Binding-site contacts:
Ligand atom O contacts residue ARG56 of chain 1.SA at 3.8 Å.
Ligand atom CE1 contacts residue VAL33 of chain 1.SA at 3.4 Å (hydrophobic).
Ligand atom CN1 contacts residue ARG56 of chain 1.SA at 4.1 Å.
Ligand atom CZ contacts residue VAL79 of chain 1.SA at 3.6 Å (hydrophobic).
Ligand atom CE2 contacts residue ARG31 of chain 1.SA at 3.8 Å.
Ligand atom CO contacts residue ARG31 of chain 1.SA at 3.2 Å.
Ligand atom CA contacts residue ARG56 of chain 1.SA at 3.9 Å.
Ligand atom CD2 contacts residue VAL33 of chain 1.SA at 3.5 Å (hydrophobic).
Ligand atom CD1 contacts residue ARG56 of chain 1.SA at 3.5 Å.
Ligand atom CA contacts residue ARG56 of chain 1.SA at 3.7 Å.
Ligand atom CN2 contacts residue ARG56 of chain 1.SA at 4.1 Å.
Ligand atom CE1 contacts residue GLY32 of chain 1.SA at 4.0 Å.
Ligand atom OH contacts residue VAL79 of chain 1.SA at 3.2 Å.
Ligand atom CE contacts residue HIS77 of chain 1.SA at 3.0 Å.
Ligand atom CB contacts residue ARG56 of chain 1.SA at 3.8 Å.
Ligand atom CE1 contacts residue VAL79 of chain 1.SA at 3.6 Å (hydrophobic).
Ligand atom CD2 contacts residue THR58 of chain 1.SA at 4.0 Å.
Ligand atom CB contacts residue LEU57 of chain 1.SA at 3.4 Å (hydrophobic).
Ligand atom C contacts residue ARG56 of chain 1.SA at 3.5 Å.
Ligand atom CE2 contacts residue VAL33 of chain 1.SA at 4.0 Å (hydrophobic).
Ligand atom CZ contacts residue ARG31 of chain 1.SA at 3.8 Å.
Ligand atom CE2 contacts residue VAL79 of chain 1.SA at 4.1 Å (hydrophobic).
Ligand atom CD2 contacts residue HIS77 of chain 1.SA at 3.6 Å.
Ligand atom O contacts residue ARG56 of chain 1.SA at 4.0 Å.
Ligand atom CG contacts residue LEU57 of chain 1.SA at 4.1 Å (hydrophobic).
Ligand atom O contacts residue GLY60 of chain 1.SA at 3.4 Å.
Ligand atom CG1 contacts residue HIS77 of chain 1.SA at 4.1 Å.
Ligand atom OH contacts residue ARG31 of chain 1.SA at 3.2 Å (salt-bridge).
Ligand atom OG1 contacts residue ARG56 of chain 1.SA at 3.2 Å.
Ligand atom CD1 contacts residue HIS77 of chain 1.SA at 3.4 Å.
Ligand atom CD contacts residue HIS77 of chain 1.SA at 3.6 Å.
Ligand atom CE2 contacts residue ARG31 of chain 1.SA at 3.9 Å.
Ligand atom CG2 contacts residue HIS77 of chain 1.SA at 3.2 Å.
Ligand atom CG contacts residue VAL33 of chain 1.SA at 3.9 Å (hydrophobic).
Ligand atom OH contacts residue ARG31 of chain 1.SA at 2.9 Å (salt-bridge).
Ligand atom O contacts residue LEU57 of chain 1.SA at 3.9 Å.
Ligand atom CE2 contacts residue THR58 of chain 1.SA at 4.1 Å.
Ligand atom OD2 contacts residue HIS77 of chain 1.SA at 2.3 Å (h-bond).
Ligand atom CD1 contacts residue VAL33 of chain 1.SA at 3.9 Å (hydrophobic).
Ligand atom CZ contacts residue ARG31 of chain 1.SA at 3.9 Å.

The small molecule below binds the protein below.
Small molecule (SMILES): COc1ccc2cc1Oc1ccc(cc1)/C=C1/C(=O)O[C@H](C)[C@H](N(C)C)C(=O)N[C@@H](C(C)C)C(=O)N[C@@H](c3ccccc3)C(=O)N3CCC[C@H]3C(=O)N(C)[C@@H](C(C)C)C(=O)N/C(=C(\CO)[C@@H]3CO3)C(=O)N3CCC[C@H]3C(=O)N[C@H](C(=O)N(C)[C@@H](C(C)C)C(=O)N1C)[C@@H]2O

Sequence of chain 1.SA:
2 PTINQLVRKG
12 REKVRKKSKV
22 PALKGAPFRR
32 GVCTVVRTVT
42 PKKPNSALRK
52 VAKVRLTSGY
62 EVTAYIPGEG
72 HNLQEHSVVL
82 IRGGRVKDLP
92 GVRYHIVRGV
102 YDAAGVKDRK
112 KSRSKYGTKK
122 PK